Sequence of chain 1.B:
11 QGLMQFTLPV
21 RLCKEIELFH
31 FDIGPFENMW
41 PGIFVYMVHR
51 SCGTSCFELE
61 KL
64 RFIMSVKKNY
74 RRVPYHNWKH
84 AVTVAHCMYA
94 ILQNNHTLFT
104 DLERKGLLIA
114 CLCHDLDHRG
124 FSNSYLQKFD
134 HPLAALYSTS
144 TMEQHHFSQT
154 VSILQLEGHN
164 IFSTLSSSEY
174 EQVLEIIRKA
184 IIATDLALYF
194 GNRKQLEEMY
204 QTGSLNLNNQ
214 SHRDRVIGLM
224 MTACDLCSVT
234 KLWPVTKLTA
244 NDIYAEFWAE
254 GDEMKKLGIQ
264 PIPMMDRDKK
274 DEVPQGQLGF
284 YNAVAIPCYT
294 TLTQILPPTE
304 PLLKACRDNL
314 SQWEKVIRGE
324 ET

Binding-site contacts:
Ligand atom C4 contacts residue PHE283 of chain 1.B at 3.4 Å (hydrophobic).
Ligand atom C2 contacts residue PHE283 of chain 1.B at 3.9 Å (hydrophobic).
Ligand atom C18 contacts residue ILE246 of chain 1.B at 3.6 Å (hydrophobic).
Ligand atom O11 contacts residue GLN280 of chain 1.B at 2.9 Å (h-bond).
Ligand atom C8 contacts residue PHE283 of chain 1.B at 3.4 Å (hydrophobic).
Ligand atom C14 contacts residue PHE283 of chain 1.B at 3.7 Å (hydrophobic).
Ligand atom C9 contacts residue GLN280 of chain 1.B at 4.1 Å.
Ligand atom C4 contacts residue MET267 of chain 1.B at 3.6 Å (hydrophobic).
Ligand atom C18 contacts residue TYR78 of chain 1.B at 3.9 Å (hydrophobic).
Ligand atom C21 contacts residue HIS79 of chain 1.B at 3.7 Å.
Ligand atom C12 contacts residue ILE246 of chain 1.B at 4.0 Å (hydrophobic).
Ligand atom CL25 contacts residue PHE250 of chain 1.B at 3.6 Å.
Ligand atom C1 contacts residue LEU189 of chain 1.B at 3.9 Å (hydrophobic).
Ligand atom C9 contacts residue PHE283 of chain 1.B at 3.6 Å (hydrophobic).
Ligand atom CL25 contacts residue HIS79 of chain 1.B at 3.8 Å.
Ligand atom C7 contacts residue PHE283 of chain 1.B at 3.5 Å (hydrophobic).
Ligand atom C1 contacts residue PHE283 of chain 1.B at 3.8 Å (hydrophobic).
Ligand atom N13 contacts residue PHE283 of chain 1.B at 3.7 Å.
Ligand atom C18 contacts residue LEU229 of chain 1.B at 4.0 Å (hydrophobic).
Ligand atom C12 contacts residue PHE283 of chain 1.B at 3.6 Å (hydrophobic).
Ligand atom C20 contacts residue HIS79 of chain 1.B at 4.1 Å.
Ligand atom C18 contacts residue VAL232 of chain 1.B at 4.0 Å (hydrophobic).
Ligand atom C24 contacts residue LEU229 of chain 1.B at 3.9 Å (hydrophobic).
Ligand atom C23 contacts residue ASP228 of chain 1.B at 3.9 Å.
Ligand atom C3 contacts residue PHE283 of chain 1.B at 3.9 Å (hydrophobic).
Ligand atom C15 contacts residue LEU229 of chain 1.B at 3.9 Å (hydrophobic).
Ligand atom C2 contacts residue LEU189 of chain 1.B at 4.1 Å (hydrophobic).
Ligand atom N16 contacts residue TYR78 of chain 1.B at 4.0 Å.
Ligand atom C12 contacts residue VAL232 of chain 1.B at 3.8 Å (hydrophobic).
Ligand atom C4 contacts residue PHE250 of chain 1.B at 3.9 Å (hydrophobic).
Ligand atom N16 contacts residue LEU229 of chain 1.B at 3.5 Å.
Ligand atom C17 contacts residue LEU229 of chain 1.B at 3.8 Å (hydrophobic).
Ligand atom C15 contacts residue ILE246 of chain 1.B at 4.0 Å (hydrophobic).
Ligand atom C3 contacts residue MET267 of chain 1.B at 3.6 Å (hydrophobic).
Ligand atom O11 contacts residue PHE283 of chain 1.B at 3.5 Å.
Ligand atom C12 contacts residue GLN280 of chain 1.B at 3.6 Å.
Ligand atom N10 contacts residue PHE283 of chain 1.B at 3.3 Å.
Ligand atom C7 contacts residue PHE250 of chain 1.B at 4.0 Å (hydrophobic).
Ligand atom O5 contacts residue LEU189 of chain 1.B at 3.8 Å.
Ligand atom C8 contacts residue PHE250 of chain 1.B at 3.8 Å (hydrophobic).

A protein and the small-molecule ligand that binds it are described below.
Small molecule (SMILES): COc1ccc2c(=O)n(C)c3c(C)nc(-c4ccccc4Cl)n3c2c1